Sequence of chain 1.B:
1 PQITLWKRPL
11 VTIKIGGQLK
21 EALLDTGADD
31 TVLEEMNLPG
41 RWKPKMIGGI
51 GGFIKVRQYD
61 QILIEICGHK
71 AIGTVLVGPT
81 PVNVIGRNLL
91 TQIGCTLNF

Sequence of chain 1.A:
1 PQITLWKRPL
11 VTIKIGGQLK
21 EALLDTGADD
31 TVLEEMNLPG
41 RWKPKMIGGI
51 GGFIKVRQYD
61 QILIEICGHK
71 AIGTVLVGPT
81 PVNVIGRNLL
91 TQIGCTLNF

Binding-site contacts:
Ligand atom C46 contacts residue GLY49 of chain 1.B at 3.4 Å.
Ligand atom C31 contacts residue ILE50 of chain 1.B at 3.6 Å (hydrophobic).
Ligand atom O09 contacts residue ILE50 of chain 1.B at 3.6 Å.
Ligand atom C13 contacts residue ASP25 of chain 1.B at 3.4 Å.
Ligand atom C02 contacts residue ASP30 of chain 1.A at 3.2 Å.
Ligand atom C33 contacts residue VAL82 of chain 1.A at 3.6 Å (hydrophobic).
Ligand atom C02 contacts residue ALA28 of chain 1.A at 3.3 Å (hydrophobic).
Ligand atom O14 contacts residue ASP25 of chain 1.B at 2.5 Å (salt-bridge).
Ligand atom C02 contacts residue VAL32 of chain 1.A at 3.3 Å (hydrophobic).
Ligand atom C32 contacts residue VAL82 of chain 1.A at 3.6 Å (hydrophobic).
Ligand atom C05 contacts residue GLY48 of chain 1.A at 3.3 Å.
Ligand atom C42 contacts residue GLY48 of chain 1.B at 3.4 Å.
Ligand atom O22 contacts residue ALA28 of chain 1.B at 3.7 Å.
Ligand atom C01 contacts residue ASP30 of chain 1.A at 3.6 Å.
Ligand atom O08 contacts residue ILE50 of chain 1.B at 3.0 Å.
Ligand atom C11 contacts residue GLY27 of chain 1.A at 3.5 Å.
Ligand atom C46 contacts residue PHE53 of chain 1.B at 3.5 Å (hydrophobic).
Ligand atom O19 contacts residue ALA28 of chain 1.B at 3.5 Å.
Ligand atom C24 contacts residue ASP29 of chain 1.B at 3.6 Å.
Ligand atom O08 contacts residue GLY49 of chain 1.A at 3.3 Å.
Ligand atom C39 contacts residue GLY27 of chain 1.A at 3.6 Å.
Ligand atom C23 contacts residue GLY48 of chain 1.B at 3.2 Å.
Ligand atom C31 contacts residue GLY49 of chain 1.B at 3.6 Å.
Ligand atom O14 contacts residue GLY27 of chain 1.B at 3.4 Å.
Ligand atom O14 contacts residue ASP25 of chain 1.A at 2.5 Å (salt-bridge).
Ligand atom C34 contacts residue GLY27 of chain 1.B at 3.2 Å.
Ligand atom C49 contacts residue PRO81 of chain 1.A at 3.6 Å (hydrophobic).
Ligand atom O22 contacts residue ASP29 of chain 1.B at 3.2 Å (salt-bridge).
Ligand atom C12 contacts residue ASP25 of chain 1.A at 3.1 Å.
Ligand atom C13 contacts residue ASP25 of chain 1.A at 3.3 Å.
Ligand atom C42 contacts residue GLY49 of chain 1.B at 3.6 Å.
Ligand atom O22 contacts residue ASP30 of chain 1.B at 3.2 Å (salt-bridge).
Ligand atom C48 contacts residue PHE53 of chain 1.B at 3.3 Å (hydrophobic).
Ligand atom C03 contacts residue ALA28 of chain 1.A at 3.5 Å (hydrophobic).
Ligand atom C28 contacts residue ASP25 of chain 1.A at 3.2 Å.
Ligand atom C36 contacts residue VAL84 of chain 1.B at 3.5 Å (hydrophobic).
Ligand atom O27 contacts residue ASP29 of chain 1.B at 2.8 Å (salt-bridge).
Ligand atom N41 contacts residue ASP30 of chain 1.A at 3.1 Å (salt-bridge).
Ligand atom N16 contacts residue GLY27 of chain 1.B at 3.2 Å (h-bond).
Ligand atom C25 contacts residue GLY48 of chain 1.B at 3.1 Å.

The protein below binds the small molecule below.
Small molecule (SMILES): CCOP(=O)(COc1ccc(C[C@H](NC(=O)O[C@H]2CO[C@H]3OCC[C@H]32)[C@H](O)CN(CC(CC)CC)S(=O)(=O)c2ccc(N)cc2)cc1)OCC